This protein binds this small molecule.
Small molecule (SMILES): CC(=O)N[C@@H]1[C@@H](O)[C@H](O)[C@@H](CO)O[C@H]1O

Binding-site contacts:
Ligand atom C8 contacts residue ALA344 of chain 1.A at 4.2 Å (hydrophobic).
Ligand atom O6 contacts residue ASN343 of chain 1.A at 4.5 Å.
Ligand atom C2 contacts residue ASN343 of chain 1.A at 2.7 Å.
Ligand atom C4 contacts residue ASN343 of chain 1.A at 4.4 Å.
Ligand atom C8 contacts residue GLU340 of chain 1.A at 3.4 Å.
Ligand atom O7 contacts residue ASN343 of chain 1.A at 3.9 Å.
Ligand atom C7 contacts residue ASN343 of chain 1.A at 3.2 Å.
Ligand atom C1 contacts residue ASN343 of chain 1.A at 1.5 Å.
Ligand atom N2 contacts residue ALA344 of chain 1.A at 4.3 Å.
Ligand atom C2 contacts residue GLU340 of chain 1.A at 4.1 Å.
Ligand atom C8 contacts residue ASN343 of chain 1.A at 3.5 Å.
Ligand atom C3 contacts residue ASN343 of chain 1.A at 4.0 Å.
Ligand atom C7 contacts residue ALA344 of chain 1.A at 3.7 Å (hydrophobic).
Ligand atom N2 contacts residue ASN343 of chain 1.A at 2.7 Å (h-bond).
Ligand atom O5 contacts residue ASN343 of chain 1.A at 2.4 Å (h-bond).
Ligand atom N2 contacts residue GLU340 of chain 1.A at 3.1 Å (salt-bridge).
Ligand atom C7 contacts residue GLU340 of chain 1.A at 3.8 Å.
Ligand atom C3 contacts residue GLU340 of chain 1.A at 4.2 Å.
Ligand atom C1 contacts residue GLU340 of chain 1.A at 3.8 Å.
Ligand atom O7 contacts residue ALA344 of chain 1.A at 3.4 Å.
Ligand atom C5 contacts residue ASN343 of chain 1.A at 3.7 Å.

Sequence of chain 1.A:
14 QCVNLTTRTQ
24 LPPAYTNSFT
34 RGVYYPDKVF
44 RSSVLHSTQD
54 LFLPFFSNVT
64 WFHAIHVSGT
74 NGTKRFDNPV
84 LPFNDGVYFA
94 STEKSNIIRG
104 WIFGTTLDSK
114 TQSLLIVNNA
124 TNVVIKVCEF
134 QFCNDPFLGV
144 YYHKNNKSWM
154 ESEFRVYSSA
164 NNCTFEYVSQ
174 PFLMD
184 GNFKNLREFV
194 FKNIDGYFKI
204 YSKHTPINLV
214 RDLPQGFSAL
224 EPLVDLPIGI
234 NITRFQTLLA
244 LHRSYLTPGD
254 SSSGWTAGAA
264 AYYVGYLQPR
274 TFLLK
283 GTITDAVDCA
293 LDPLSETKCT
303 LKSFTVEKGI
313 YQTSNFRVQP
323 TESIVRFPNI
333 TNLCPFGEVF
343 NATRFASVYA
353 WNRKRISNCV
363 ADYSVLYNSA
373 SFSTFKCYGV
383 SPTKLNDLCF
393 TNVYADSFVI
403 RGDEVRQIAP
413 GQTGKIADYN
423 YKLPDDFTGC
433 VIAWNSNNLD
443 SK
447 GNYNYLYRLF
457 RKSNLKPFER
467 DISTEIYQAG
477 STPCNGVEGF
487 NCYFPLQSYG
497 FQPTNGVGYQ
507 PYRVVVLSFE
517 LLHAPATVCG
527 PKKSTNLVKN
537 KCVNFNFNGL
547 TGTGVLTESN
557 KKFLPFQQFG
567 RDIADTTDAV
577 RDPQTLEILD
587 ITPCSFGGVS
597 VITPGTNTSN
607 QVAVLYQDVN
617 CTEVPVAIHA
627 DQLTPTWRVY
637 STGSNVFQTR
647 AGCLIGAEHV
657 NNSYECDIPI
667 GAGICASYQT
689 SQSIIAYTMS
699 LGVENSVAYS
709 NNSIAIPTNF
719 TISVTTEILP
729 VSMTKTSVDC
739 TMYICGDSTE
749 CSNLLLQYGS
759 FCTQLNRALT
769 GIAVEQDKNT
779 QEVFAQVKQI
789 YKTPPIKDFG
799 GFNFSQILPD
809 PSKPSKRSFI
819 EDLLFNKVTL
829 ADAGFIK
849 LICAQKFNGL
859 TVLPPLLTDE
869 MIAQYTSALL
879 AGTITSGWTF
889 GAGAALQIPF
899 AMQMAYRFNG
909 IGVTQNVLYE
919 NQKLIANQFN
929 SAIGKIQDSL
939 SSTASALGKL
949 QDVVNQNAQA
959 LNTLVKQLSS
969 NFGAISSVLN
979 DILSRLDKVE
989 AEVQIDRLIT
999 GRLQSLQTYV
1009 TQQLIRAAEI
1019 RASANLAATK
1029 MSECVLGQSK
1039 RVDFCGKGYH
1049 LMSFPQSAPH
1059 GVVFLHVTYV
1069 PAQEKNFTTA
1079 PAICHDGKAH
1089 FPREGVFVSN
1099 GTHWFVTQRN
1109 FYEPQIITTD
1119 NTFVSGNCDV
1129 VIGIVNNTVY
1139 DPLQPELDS